Binding-site contacts:
Ligand atom C1 contacts residue LYS145 of chain 1.C at 3.9 Å.
Ligand atom O10 contacts residue ILE61 of chain 1.C at 3.2 Å.
Ligand atom O15 contacts residue ILE61 of chain 1.C at 4.1 Å.
Ligand atom C13 contacts residue PHE153 of chain 1.C at 4.0 Å (hydrophobic).
Ligand atom C1 contacts residue LYS154 of chain 1.C at 3.8 Å.
Ligand atom O15 contacts residue LYS154 of chain 1.C at 3.3 Å (salt-bridge).
Ligand atom C25 contacts residue ILE61 of chain 1.C at 3.4 Å (hydrophobic).
Ligand atom O7 contacts residue ALA60 of chain 1.C at 3.6 Å.
Ligand atom C16 contacts residue LYS154 of chain 1.C at 3.8 Å.
Ligand atom O4 contacts residue LYS154 of chain 1.C at 4.3 Å.
Ligand atom C7 contacts residue PHE143 of chain 1.C at 3.6 Å (hydrophobic).
Ligand atom C13 contacts residue LYS154 of chain 1.C at 3.8 Å.
Ligand atom C7 contacts residue LYS145 of chain 1.C at 3.6 Å.
Ligand atom O15 contacts residue TYR72 of chain 1.C at 4.3 Å.
Ligand atom C7 contacts residue LYS154 of chain 1.C at 4.4 Å.
Ligand atom O1 contacts residue LYS145 of chain 1.C at 4.0 Å.
Ligand atom C4 contacts residue PHE126 of chain 1.C at 4.2 Å (hydrophobic).
Ligand atom C10 contacts residue PHE153 of chain 1.C at 4.0 Å (hydrophobic).
Ligand atom C7 contacts residue LYS144 of chain 1.C at 4.2 Å.
Ligand atom O7 contacts residue TYR152 of chain 1.C at 4.3 Å.
Ligand atom N1 contacts residue LYS154 of chain 1.C at 3.9 Å.
Ligand atom C13 contacts residue TYR152 of chain 1.C at 3.7 Å (hydrophobic).
Ligand atom C10 contacts residue LYS144 of chain 1.C at 4.3 Å.
Ligand atom C4 contacts residue LYS145 of chain 1.C at 3.8 Å.
Ligand atom C16 contacts residue LYS145 of chain 1.C at 4.0 Å.
Ligand atom C4 contacts residue LYS154 of chain 1.C at 4.0 Å.
Ligand atom C19 contacts residue LYS154 of chain 1.C at 4.1 Å.
Ligand atom C13 contacts residue LYS145 of chain 1.C at 4.3 Å.
Ligand atom C10 contacts residue PHE143 of chain 1.C at 3.9 Å (hydrophobic).
Ligand atom O4 contacts residue LYS145 of chain 1.C at 4.1 Å.
Ligand atom C10 contacts residue LYS154 of chain 1.C at 4.0 Å.
Ligand atom C7 contacts residue PHE126 of chain 1.C at 4.4 Å (hydrophobic).
Ligand atom C10 contacts residue LYS145 of chain 1.C at 3.8 Å.
Ligand atom C22 contacts residue ILE61 of chain 1.C at 3.7 Å (hydrophobic).
Ligand atom C10 contacts residue TYR152 of chain 1.C at 3.7 Å (hydrophobic).
Ligand atom O4 contacts residue PHE126 of chain 1.C at 3.2 Å.
Ligand atom O15 contacts residue LEU56 of chain 1.C at 4.3 Å.
Ligand atom O10 contacts residue LEU56 of chain 1.C at 4.1 Å.
Ligand atom O1 contacts residue LYS154 of chain 1.C at 3.6 Å.
Ligand atom C4 contacts residue PHE143 of chain 1.C at 4.2 Å (hydrophobic).

This protein binds this small molecule.
Small molecule (SMILES): O=C(N[C@@H](CO)C(=O)O)c1cccc(O)c1O

Sequence of chain 1.C:
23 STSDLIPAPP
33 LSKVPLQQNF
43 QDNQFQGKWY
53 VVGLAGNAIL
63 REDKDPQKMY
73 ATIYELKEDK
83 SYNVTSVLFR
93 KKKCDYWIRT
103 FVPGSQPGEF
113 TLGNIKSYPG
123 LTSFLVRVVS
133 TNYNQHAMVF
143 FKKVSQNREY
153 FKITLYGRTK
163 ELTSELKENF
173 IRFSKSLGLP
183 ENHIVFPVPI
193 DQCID